The small molecule below binds the protein below.
Small molecule (SMILES): O=C(Nc1nc2ccccc2s1)c1cccc2c1CN(c1nc(C(=O)O)c(CCCOc3ccc(-n4ncc5cncnc54)cc3)s1)CC2

Sequence of chain 1.B:
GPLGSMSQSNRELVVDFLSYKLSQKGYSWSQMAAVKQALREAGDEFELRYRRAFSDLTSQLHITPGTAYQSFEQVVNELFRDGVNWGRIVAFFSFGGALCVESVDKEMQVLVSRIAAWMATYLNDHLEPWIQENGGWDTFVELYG

Binding-site contacts:
Ligand atom C3 contacts residue PHE95 of chain 1.B at 3.6 Å (hydrophobic).
Ligand atom C9 contacts residue PHE54 of chain 1.B at 3.6 Å (hydrophobic).
Ligand atom C22 contacts residue GLY87 of chain 1.B at 3.5 Å.
Ligand atom S1 contacts residue PHE46 of chain 1.B at 3.4 Å.
Ligand atom S2 contacts residue PHE54 of chain 1.B at 3.6 Å.
Ligand atom N6 contacts residue GLU45 of chain 1.B at 3.3 Å.
Ligand atom C10 contacts residue LEU57 of chain 1.B at 3.6 Å (hydrophobic).
Ligand atom N1 contacts residue SER55 of chain 1.B at 3.3 Å (h-bond).
Ligand atom C10 contacts residue SER55 of chain 1.B at 3.5 Å.
Ligand atom C17 contacts residue LEU79 of chain 1.B at 3.5 Å (hydrophobic).
Ligand atom C5 contacts residue ASP56 of chain 1.B at 3.5 Å.
Ligand atom N4 contacts residue ARG88 of chain 1.B at 3.1 Å (salt-bridge).
Ligand atom N2 contacts residue LEU57 of chain 1.B at 3.5 Å.
Ligand atom C7 contacts residue SER55 of chain 1.B at 3.5 Å.
Ligand atom C30 contacts residue TYR50 of chain 1.B at 3.4 Å (hydrophobic).
Ligand atom N7 contacts residue LEU143 of chain 1.B at 3.4 Å (h-bond).
Ligand atom C3 contacts residue ARG51 of chain 1.B at 3.6 Å.
Ligand atom N2 contacts residue PHE54 of chain 1.B at 3.6 Å.
Ligand atom N3 contacts residue PHE54 of chain 1.B at 3.5 Å.
Ligand atom C2 contacts residue PHE95 of chain 1.B at 3.5 Å (hydrophobic).
Ligand atom C15 contacts residue PHE54 of chain 1.B at 3.6 Å (hydrophobic).
Ligand atom C8 contacts residue PHE54 of chain 1.B at 3.4 Å (hydrophobic).
Ligand atom C4 contacts residue ARG51 of chain 1.B at 3.2 Å.
Ligand atom N1 contacts residue LEU57 of chain 1.B at 3.1 Å (h-bond).
Ligand atom C18 contacts residue ARG88 of chain 1.B at 3.5 Å.
Ligand atom C18 contacts residue PHE54 of chain 1.B at 3.5 Å (hydrophobic).
Ligand atom N6 contacts residue ALA42 of chain 1.B at 3.6 Å.
Ligand atom C3 contacts residue SER94 of chain 1.B at 3.6 Å.
Ligand atom N2 contacts residue SER55 of chain 1.B at 2.9 Å (h-bond).
Ligand atom O2 contacts residue ARG88 of chain 1.B at 3.1 Å (salt-bridge).
Ligand atom C33 contacts residue TYR144 of chain 1.B at 3.4 Å (hydrophobic).
Ligand atom O4 contacts residue PHE46 of chain 1.B at 3.6 Å.
Ligand atom C4 contacts residue ALA98 of chain 1.B at 3.5 Å (hydrophobic).
Ligand atom N5 contacts residue TYR144 of chain 1.B at 3.5 Å.
Ligand atom C15 contacts residue LEU79 of chain 1.B at 3.4 Å (hydrophobic).
Ligand atom C2 contacts residue SER94 of chain 1.B at 3.4 Å.
Ligand atom C35 contacts residue TYR144 of chain 1.B at 3.4 Å (hydrophobic).
Ligand atom N8 contacts residue TYR144 of chain 1.B at 3.5 Å.
Ligand atom O2 contacts residue ASN85 of chain 1.B at 3.1 Å (h-bond).
Ligand atom C3 contacts residue ALA98 of chain 1.B at 3.5 Å (hydrophobic).